Binding-site contacts:
Ligand atom O5 contacts residue ALA29 of chain 1.A at 3.7 Å.
Ligand atom C3 contacts residue ASN28 of chain 1.A at 3.9 Å.
Ligand atom C6 contacts residue THR30 of chain 1.A at 3.3 Å.
Ligand atom C5 contacts residue ALA29 of chain 1.A at 4.2 Å (hydrophobic).
Ligand atom C1 contacts residue ASN28 of chain 1.A at 1.5 Å.
Ligand atom C5 contacts residue ASN28 of chain 1.A at 3.7 Å.
Ligand atom N2 contacts residue ASN28 of chain 1.A at 3.0 Å (h-bond).
Ligand atom C7 contacts residue ASN28 of chain 1.A at 3.4 Å.
Ligand atom C2 contacts residue ASN28 of chain 1.A at 2.5 Å.
Ligand atom C6 contacts residue ALA29 of chain 1.A at 3.9 Å (hydrophobic).
Ligand atom O6 contacts residue ALA29 of chain 1.A at 3.5 Å (h-bond).
Ligand atom C4 contacts residue ASN28 of chain 1.A at 4.2 Å.
Ligand atom O5 contacts residue ASN28 of chain 1.A at 2.4 Å (h-bond).
Ligand atom O7 contacts residue ASN28 of chain 1.A at 3.5 Å (h-bond).
Ligand atom O6 contacts residue THR30 of chain 1.A at 3.1 Å (h-bond).

This protein binds this small molecule.
Small molecule (SMILES): CC(=O)N[C@@H]1[C@@H](O)[C@H](O)[C@@H](CO)O[C@H]1O

Sequence of chain 1.A:
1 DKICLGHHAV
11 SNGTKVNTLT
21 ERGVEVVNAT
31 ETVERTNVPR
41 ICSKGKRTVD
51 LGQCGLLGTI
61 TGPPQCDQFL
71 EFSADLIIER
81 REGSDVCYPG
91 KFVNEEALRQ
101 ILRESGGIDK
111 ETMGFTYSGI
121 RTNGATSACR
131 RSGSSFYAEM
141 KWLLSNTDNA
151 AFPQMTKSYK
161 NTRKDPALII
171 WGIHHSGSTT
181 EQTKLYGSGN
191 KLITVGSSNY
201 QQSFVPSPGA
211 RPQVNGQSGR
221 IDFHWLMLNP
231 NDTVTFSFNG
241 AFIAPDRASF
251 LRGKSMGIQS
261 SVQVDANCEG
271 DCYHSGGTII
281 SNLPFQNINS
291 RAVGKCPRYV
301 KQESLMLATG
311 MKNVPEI